A protein and the small-molecule ligand that binds it are described below.
Small molecule (SMILES): CC(C)CCC[C@@H](C)[C@H]1CC[C@H]2[C@@H]3CC=C4C[C@@H](O)CC[C@]4(C)[C@H]3CC[C@]12C

Sequence of chain 1.F:
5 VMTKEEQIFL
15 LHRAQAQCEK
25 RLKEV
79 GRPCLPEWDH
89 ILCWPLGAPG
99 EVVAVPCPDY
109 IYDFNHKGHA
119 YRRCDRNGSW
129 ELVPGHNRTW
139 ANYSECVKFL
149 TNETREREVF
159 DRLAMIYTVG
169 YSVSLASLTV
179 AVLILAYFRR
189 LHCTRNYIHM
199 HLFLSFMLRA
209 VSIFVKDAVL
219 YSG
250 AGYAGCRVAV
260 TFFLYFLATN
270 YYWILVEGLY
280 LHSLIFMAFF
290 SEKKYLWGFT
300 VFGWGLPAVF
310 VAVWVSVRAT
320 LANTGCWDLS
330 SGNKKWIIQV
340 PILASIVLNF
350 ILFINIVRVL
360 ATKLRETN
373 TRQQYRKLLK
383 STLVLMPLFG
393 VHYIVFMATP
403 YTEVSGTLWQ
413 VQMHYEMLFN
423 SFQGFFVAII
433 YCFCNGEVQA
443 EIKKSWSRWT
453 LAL

Binding-site contacts:
Ligand atom C16 contacts residue PLM1 of chain 1.P at 3.7 Å.
Ligand atom C2 contacts residue CLR1 of chain 1.T at 3.6 Å.
Ligand atom C5 contacts residue PLM1 of chain 1.P at 4.5 Å.
Ligand atom C22 contacts residue CLR1 of chain 1.T at 4.0 Å.
Ligand atom O1 contacts residue CLR1 of chain 1.T at 3.9 Å.
Ligand atom C6 contacts residue ALA216 of chain 1.F at 4.4 Å (hydrophobic).
Ligand atom C23 contacts residue CLR1 of chain 1.T at 4.5 Å.
Ligand atom C1 contacts residue CLR1 of chain 1.T at 3.6 Å.
Ligand atom C7 contacts residue PLM1 of chain 1.P at 3.8 Å.
Ligand atom C12 contacts residue CLR1 of chain 1.T at 3.7 Å.
Ligand atom C21 contacts residue CLR1 of chain 1.T at 3.7 Å.
Ligand atom C6 contacts residue PLM1 of chain 1.P at 3.5 Å.
Ligand atom C26 contacts residue PLM1 of chain 1.P at 3.7 Å.
Ligand atom C9 contacts residue CLR1 of chain 1.T at 4.4 Å.
Ligand atom C3 contacts residue CLR1 of chain 1.T at 3.7 Å.
Ligand atom C11 contacts residue CLR1 of chain 1.T at 3.8 Å.
Ligand atom C25 contacts residue PLM1 of chain 1.P at 4.4 Å.
Ligand atom C7 contacts residue ALA216 of chain 1.F at 4.5 Å (hydrophobic).
Ligand atom C24 contacts residue CLR1 of chain 1.T at 4.3 Å.
Ligand atom C15 contacts residue PLM1 of chain 1.P at 3.7 Å.
Ligand atom C27 contacts residue PLM1 of chain 1.P at 3.8 Å.
Ligand atom C16 contacts residue VAL213 of chain 1.F at 4.3 Å (hydrophobic).